Binding-site contacts:
Ligand atom C2 contacts residue ASN64 of chain 1.C at 3.9 Å.
Ligand atom N2 contacts residue ASN64 of chain 1.C at 4.5 Å.
Ligand atom C1 contacts residue ASN64 of chain 1.C at 2.6 Å.
Ligand atom O6 contacts residue THR66 of chain 1.C at 4.3 Å.
Ligand atom O1 contacts residue ILE354 of chain 1.C at 4.2 Å.
Ligand atom C7 contacts residue ILE354 of chain 1.C at 4.3 Å (hydrophobic).
Ligand atom O6 contacts residue ASN64 of chain 1.C at 4.2 Å.
Ligand atom O5 contacts residue ASN64 of chain 1.C at 2.8 Å (h-bond).
Ligand atom C7 contacts residue ILE385 of chain 1.C at 4.4 Å (hydrophobic).
Ligand atom O1 contacts residue ASN64 of chain 1.C at 2.7 Å (h-bond).
Ligand atom N2 contacts residue ILE354 of chain 1.C at 3.9 Å.
Ligand atom C8 contacts residue ILE385 of chain 1.C at 3.2 Å (hydrophobic).
Ligand atom C8 contacts residue ILE354 of chain 1.C at 3.9 Å (hydrophobic).
Ligand atom C5 contacts residue ASN64 of chain 1.C at 4.2 Å.

This small molecule binds to this protein.
Small molecule (SMILES): CC(=O)N[C@@H]1[C@@H](O)[C@H](O)[C@@H](CO)O[C@@H]1O

Sequence of chain 1.C:
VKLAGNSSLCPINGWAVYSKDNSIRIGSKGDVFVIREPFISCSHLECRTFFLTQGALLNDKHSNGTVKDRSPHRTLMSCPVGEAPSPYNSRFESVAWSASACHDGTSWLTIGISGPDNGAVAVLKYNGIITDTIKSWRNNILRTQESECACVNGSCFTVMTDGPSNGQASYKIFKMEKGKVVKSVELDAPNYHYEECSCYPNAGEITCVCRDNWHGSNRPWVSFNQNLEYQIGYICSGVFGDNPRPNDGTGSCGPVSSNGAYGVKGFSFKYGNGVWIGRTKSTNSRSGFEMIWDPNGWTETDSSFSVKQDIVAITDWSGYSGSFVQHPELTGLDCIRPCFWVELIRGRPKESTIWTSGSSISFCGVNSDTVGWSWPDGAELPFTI